A protein and the small-molecule ligand that binds it are described below.
Small molecule (SMILES): CC(=O)N[C@@H]1[C@@H](O)[C@H](O)[C@@H](CO)O[C@H]1O

Sequence of chain 1.A:
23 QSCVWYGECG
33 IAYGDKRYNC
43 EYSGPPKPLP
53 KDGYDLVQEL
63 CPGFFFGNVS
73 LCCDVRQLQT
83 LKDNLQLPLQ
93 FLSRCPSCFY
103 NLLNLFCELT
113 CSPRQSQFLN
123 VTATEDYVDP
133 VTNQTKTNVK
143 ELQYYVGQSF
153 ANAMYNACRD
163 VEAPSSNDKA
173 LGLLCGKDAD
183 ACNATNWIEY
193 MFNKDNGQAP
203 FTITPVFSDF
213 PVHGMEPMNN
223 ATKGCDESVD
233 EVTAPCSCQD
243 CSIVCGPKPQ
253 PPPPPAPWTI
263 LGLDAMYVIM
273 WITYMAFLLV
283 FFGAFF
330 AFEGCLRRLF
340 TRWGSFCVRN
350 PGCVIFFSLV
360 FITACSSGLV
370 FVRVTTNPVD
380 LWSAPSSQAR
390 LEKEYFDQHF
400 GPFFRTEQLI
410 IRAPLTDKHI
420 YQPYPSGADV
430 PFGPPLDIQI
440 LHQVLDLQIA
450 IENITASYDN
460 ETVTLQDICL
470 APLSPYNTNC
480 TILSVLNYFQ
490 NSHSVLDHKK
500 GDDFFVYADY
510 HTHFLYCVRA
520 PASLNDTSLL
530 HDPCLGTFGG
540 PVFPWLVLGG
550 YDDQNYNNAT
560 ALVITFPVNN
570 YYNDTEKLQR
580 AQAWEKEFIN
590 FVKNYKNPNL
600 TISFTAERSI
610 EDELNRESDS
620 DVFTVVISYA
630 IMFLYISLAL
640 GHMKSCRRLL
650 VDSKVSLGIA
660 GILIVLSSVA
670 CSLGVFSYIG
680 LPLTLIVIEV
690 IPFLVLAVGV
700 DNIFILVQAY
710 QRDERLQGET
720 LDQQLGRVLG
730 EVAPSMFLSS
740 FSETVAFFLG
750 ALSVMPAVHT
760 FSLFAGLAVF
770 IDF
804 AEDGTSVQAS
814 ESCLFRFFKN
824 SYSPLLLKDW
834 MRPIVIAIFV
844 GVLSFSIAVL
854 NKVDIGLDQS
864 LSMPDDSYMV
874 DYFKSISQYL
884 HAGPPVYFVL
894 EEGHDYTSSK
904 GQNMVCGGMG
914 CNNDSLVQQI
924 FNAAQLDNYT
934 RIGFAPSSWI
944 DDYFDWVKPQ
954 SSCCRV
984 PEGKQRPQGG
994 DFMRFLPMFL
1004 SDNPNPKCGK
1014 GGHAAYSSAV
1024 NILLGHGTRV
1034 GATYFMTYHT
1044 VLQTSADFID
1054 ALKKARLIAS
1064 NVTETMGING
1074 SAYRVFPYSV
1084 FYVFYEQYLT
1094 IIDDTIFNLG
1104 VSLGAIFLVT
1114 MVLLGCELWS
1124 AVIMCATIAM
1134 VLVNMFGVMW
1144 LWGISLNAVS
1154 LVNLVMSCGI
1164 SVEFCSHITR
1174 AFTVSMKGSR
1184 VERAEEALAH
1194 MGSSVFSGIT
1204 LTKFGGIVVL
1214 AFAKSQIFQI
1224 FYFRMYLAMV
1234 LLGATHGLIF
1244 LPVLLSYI

Binding-site contacts:
Ligand atom C3 contacts residue ASN135 of chain 1.A at 4.2 Å.
Ligand atom C5 contacts residue ASN135 of chain 1.A at 3.6 Å.
Ligand atom C4 contacts residue ASN135 of chain 1.A at 4.3 Å.
Ligand atom O5 contacts residue ASN135 of chain 1.A at 2.2 Å (h-bond).
Ligand atom O7 contacts residue ASN135 of chain 1.A at 3.9 Å.
Ligand atom C7 contacts residue ASN135 of chain 1.A at 3.6 Å.
Ligand atom N2 contacts residue ASN135 of chain 1.A at 3.5 Å (h-bond).
Ligand atom C1 contacts residue ASN135 of chain 1.A at 1.8 Å.
Ligand atom C8 contacts residue ASN135 of chain 1.A at 4.1 Å.
Ligand atom C2 contacts residue ASN135 of chain 1.A at 2.9 Å.
Ligand atom O6 contacts residue PRO132 of chain 1.A at 4.5 Å.